Binding-site contacts:
Ligand atom O7 contacts residue ASN154 of chain 29.A at 3.8 Å.
Ligand atom C1 contacts residue SER156 of chain 29.A at 4.3 Å.
Ligand atom C8 contacts residue ASN154 of chain 29.A at 4.2 Å.
Ligand atom C3 contacts residue ASN154 of chain 29.A at 3.8 Å.
Ligand atom C1 contacts residue ASN154 of chain 29.A at 1.4 Å.
Ligand atom C2 contacts residue ASN154 of chain 29.A at 2.5 Å.
Ligand atom O5 contacts residue ASN154 of chain 29.A at 2.4 Å (h-bond).
Ligand atom N2 contacts residue ASN154 of chain 29.A at 2.9 Å (h-bond).
Ligand atom C4 contacts residue ASN154 of chain 29.A at 4.2 Å.
Ligand atom C7 contacts residue ASN154 of chain 29.A at 3.5 Å.
Ligand atom C5 contacts residue ASN154 of chain 29.A at 3.7 Å.

A small-molecule ligand and the protein it binds are described below.
Small molecule (SMILES): CC(=O)N[C@@H]1[C@@H](O)[C@H](O)[C@@H](CO)O[C@H]1O

Sequence of chain 29.A:
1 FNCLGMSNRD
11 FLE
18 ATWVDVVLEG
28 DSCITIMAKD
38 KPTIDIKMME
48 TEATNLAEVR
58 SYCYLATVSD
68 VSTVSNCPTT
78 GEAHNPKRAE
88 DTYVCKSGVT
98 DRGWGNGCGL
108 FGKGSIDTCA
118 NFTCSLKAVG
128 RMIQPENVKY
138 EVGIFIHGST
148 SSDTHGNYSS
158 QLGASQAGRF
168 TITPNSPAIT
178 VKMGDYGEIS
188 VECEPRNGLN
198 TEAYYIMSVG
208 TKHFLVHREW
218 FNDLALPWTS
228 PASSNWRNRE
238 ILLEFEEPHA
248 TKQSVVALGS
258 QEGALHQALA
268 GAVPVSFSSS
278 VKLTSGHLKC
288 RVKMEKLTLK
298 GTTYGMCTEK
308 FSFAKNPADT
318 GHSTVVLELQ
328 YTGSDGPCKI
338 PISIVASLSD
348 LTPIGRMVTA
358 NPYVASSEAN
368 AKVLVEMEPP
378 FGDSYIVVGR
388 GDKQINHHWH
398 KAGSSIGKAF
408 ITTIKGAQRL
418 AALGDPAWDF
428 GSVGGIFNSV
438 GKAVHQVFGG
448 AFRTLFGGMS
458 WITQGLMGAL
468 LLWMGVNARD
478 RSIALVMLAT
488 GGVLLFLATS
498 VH